Sequence of chain 1.A:
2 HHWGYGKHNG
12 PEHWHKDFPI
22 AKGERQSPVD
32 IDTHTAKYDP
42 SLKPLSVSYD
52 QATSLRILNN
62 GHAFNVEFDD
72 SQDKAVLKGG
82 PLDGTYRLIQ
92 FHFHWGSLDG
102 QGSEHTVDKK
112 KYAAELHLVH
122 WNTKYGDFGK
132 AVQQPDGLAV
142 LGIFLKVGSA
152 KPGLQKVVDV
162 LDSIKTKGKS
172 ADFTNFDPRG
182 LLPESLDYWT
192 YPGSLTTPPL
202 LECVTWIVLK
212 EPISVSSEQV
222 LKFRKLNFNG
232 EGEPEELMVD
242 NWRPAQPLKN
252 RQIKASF

Binding-site contacts:
Ligand atom N1 contacts residue ZN1 of chain 1.B at 2.0 Å.
Ligand atom O2 contacts residue THR197 of chain 1.A at 2.9 Å (h-bond).
Ligand atom O2 contacts residue TRP207 of chain 1.A at 3.5 Å.
Ligand atom C1 contacts residue ZN1 of chain 1.B at 4.2 Å.
Ligand atom N1 contacts residue THR198 of chain 1.A at 4.2 Å.
Ligand atom O2 contacts residue LEU196 of chain 1.A at 3.2 Å.
Ligand atom S1 contacts residue ZN1 of chain 1.B at 3.1 Å.
Ligand atom C8 contacts residue LEU196 of chain 1.A at 4.3 Å (hydrophobic).
Ligand atom S1 contacts residue THR197 of chain 1.A at 3.8 Å.
Ligand atom C8 contacts residue LEU202 of chain 1.A at 4.1 Å (hydrophobic).
Ligand atom C1 contacts residue HIS93 of chain 1.A at 3.7 Å.
Ligand atom C5 contacts residue PHE129 of chain 1.A at 4.2 Å (hydrophobic).
Ligand atom O3 contacts residue ZN1 of chain 1.B at 4.1 Å.
Ligand atom C7 contacts residue PRO200 of chain 1.A at 3.7 Å (hydrophobic).
Ligand atom C1 contacts residue THR198 of chain 1.A at 3.6 Å.
Ligand atom C2 contacts residue HIS93 of chain 1.A at 3.8 Å.
Ligand atom O3 contacts residue LEU196 of chain 1.A at 3.7 Å.
Ligand atom C5 contacts residue LEU196 of chain 1.A at 3.6 Å (hydrophobic).
Ligand atom O3 contacts residue HIS93 of chain 1.A at 4.3 Å.
Ligand atom S1 contacts residue HIS93 of chain 1.A at 3.8 Å.
Ligand atom C2 contacts residue GLN91 of chain 1.A at 4.0 Å.
Ligand atom O2 contacts residue ZN1 of chain 1.B at 4.0 Å.
Ligand atom C8 contacts residue PHE129 of chain 1.A at 3.8 Å (hydrophobic).
Ligand atom N1 contacts residue HIS118 of chain 1.A at 3.3 Å (h-bond).
Ligand atom N1 contacts residue HIS95 of chain 1.A at 3.3 Å (h-bond).
Ligand atom O2 contacts residue SER195 of chain 1.A at 4.1 Å.
Ligand atom O1 contacts residue VAL141 of chain 1.A at 4.2 Å.
Ligand atom S1 contacts residue HIS118 of chain 1.A at 4.0 Å.
Ligand atom N1 contacts residue HIS93 of chain 1.A at 3.2 Å (h-bond).
Ligand atom N1 contacts residue THR197 of chain 1.A at 2.7 Å (h-bond).
Ligand atom O1 contacts residue HIS93 of chain 1.A at 3.1 Å.
Ligand atom O3 contacts residue THR198 of chain 1.A at 4.0 Å.
Ligand atom C3 contacts residue LEU196 of chain 1.A at 3.8 Å (hydrophobic).
Ligand atom C8 contacts residue VAL133 of chain 1.A at 4.2 Å (hydrophobic).
Ligand atom O1 contacts residue HIS118 of chain 1.A at 3.6 Å.
Ligand atom O1 contacts residue ZN1 of chain 1.B at 3.0 Å.
Ligand atom N1 contacts residue GLU105 of chain 1.A at 4.1 Å.
Ligand atom O3 contacts residue THR197 of chain 1.A at 4.0 Å.
Ligand atom C8 contacts residue PRO200 of chain 1.A at 4.2 Å (hydrophobic).
Ligand atom O1 contacts residue VAL120 of chain 1.A at 3.9 Å.

A protein and the small-molecule ligand that binds it are described below.
Small molecule (SMILES): CCCCCCCCOS(N)(=O)=O